A protein and the small-molecule ligand that binds it are described below.
Small molecule (SMILES): CNc1nc(N)[nH]c(=O)c1[N+](=O)[O-]

Binding-site contacts:
Ligand atom O3 contacts residue PHE209 of chain 3.B at 3.8 Å.
Ligand atom O3 contacts residue SO41 of chain 3.I at 3.6 Å (h-bond).
Ligand atom C2 contacts residue ARG274 of chain 3.B at 3.5 Å.
Ligand atom C2 contacts residue LYS240 of chain 3.B at 3.9 Å.
Ligand atom C3 contacts residue ASP204 of chain 3.B at 3.9 Å.
Ligand atom C3 contacts residue MET165 of chain 3.B at 3.7 Å (hydrophobic).
Ligand atom N5 contacts residue ASP204 of chain 3.B at 2.8 Å (salt-bridge).
Ligand atom N2 contacts residue ILE142 of chain 3.B at 3.8 Å.
Ligand atom N1 contacts residue ASN140 of chain 3.B at 3.2 Å (h-bond).
Ligand atom N5 contacts residue LEU234 of chain 3.B at 3.7 Å.
Ligand atom C4 contacts residue ASP204 of chain 3.B at 3.1 Å.
Ligand atom O1 contacts residue GLY236 of chain 3.B at 3.2 Å (h-bond).
Ligand atom O3 contacts residue ARG274 of chain 3.B at 3.2 Å (salt-bridge).
Ligand atom N4 contacts residue ASP204 of chain 3.B at 2.7 Å (salt-bridge).
Ligand atom O1 contacts residue LYS240 of chain 3.B at 2.6 Å (salt-bridge).
Ligand atom N3 contacts residue ARG274 of chain 3.B at 3.3 Å (salt-bridge).
Ligand atom C4 contacts residue ASN140 of chain 3.B at 3.6 Å.
Ligand atom N3 contacts residue PHE209 of chain 3.B at 3.6 Å.
Ligand atom C5 contacts residue ASP121 of chain 3.B at 3.3 Å.
Ligand atom O1 contacts residue PHE209 of chain 3.B at 4.0 Å.
Ligand atom C2 contacts residue PHE209 of chain 3.B at 4.0 Å (hydrophobic).
Ligand atom N4 contacts residue MET165 of chain 3.B at 3.5 Å (h-bond).
Ligand atom C5 contacts residue ARG274 of chain 3.B at 3.6 Å.
Ligand atom C5 contacts residue ASN140 of chain 3.B at 3.5 Å.
Ligand atom C1 contacts residue ILE142 of chain 3.B at 4.0 Å (hydrophobic).
Ligand atom N5 contacts residue ASN140 of chain 3.B at 2.7 Å (h-bond).
Ligand atom C1 contacts residue ARG274 of chain 3.B at 3.5 Å.
Ligand atom O2 contacts residue ARG274 of chain 3.B at 3.8 Å.
Ligand atom C4 contacts residue MET165 of chain 3.B at 3.8 Å (hydrophobic).
Ligand atom N2 contacts residue ARG274 of chain 3.B at 3.2 Å.
Ligand atom N5 contacts residue ILE163 of chain 3.B at 3.9 Å.
Ligand atom C4 contacts residue ARG274 of chain 3.B at 3.9 Å.
Ligand atom N1 contacts residue ARG274 of chain 3.B at 3.6 Å.
Ligand atom O2 contacts residue LYS240 of chain 3.B at 2.2 Å (salt-bridge).
Ligand atom N3 contacts residue LYS240 of chain 3.B at 3.3 Å (salt-bridge).
Ligand atom C5 contacts residue ASP81 of chain 3.B at 4.0 Å.
Ligand atom C5 contacts residue ILE142 of chain 3.B at 3.6 Å (hydrophobic).
Ligand atom O2 contacts residue PHE209 of chain 3.B at 3.3 Å.
Ligand atom C3 contacts residue LYS240 of chain 3.B at 3.6 Å.
Ligand atom N1 contacts residue ILE142 of chain 3.B at 4.0 Å.

Sequence of chain 3.B:
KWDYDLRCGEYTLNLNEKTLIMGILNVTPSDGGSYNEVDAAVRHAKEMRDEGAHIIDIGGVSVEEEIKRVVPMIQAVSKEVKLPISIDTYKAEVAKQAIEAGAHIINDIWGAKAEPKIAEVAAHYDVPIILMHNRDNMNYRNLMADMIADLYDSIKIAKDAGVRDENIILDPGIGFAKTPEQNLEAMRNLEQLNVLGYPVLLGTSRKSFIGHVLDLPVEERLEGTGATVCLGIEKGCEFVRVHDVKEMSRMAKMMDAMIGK